The small molecule below binds the protein below.
Small molecule (SMILES): COc1cc2c3cc1Oc1cc(ccc1O)C[C@@H]1c4c(cc(OC)c(O)c4Oc4ccc(cc4)C[C@@H]3[N@@H+](C)CC2)CC[N+]1(C)C

Sequence of chain 1.B:
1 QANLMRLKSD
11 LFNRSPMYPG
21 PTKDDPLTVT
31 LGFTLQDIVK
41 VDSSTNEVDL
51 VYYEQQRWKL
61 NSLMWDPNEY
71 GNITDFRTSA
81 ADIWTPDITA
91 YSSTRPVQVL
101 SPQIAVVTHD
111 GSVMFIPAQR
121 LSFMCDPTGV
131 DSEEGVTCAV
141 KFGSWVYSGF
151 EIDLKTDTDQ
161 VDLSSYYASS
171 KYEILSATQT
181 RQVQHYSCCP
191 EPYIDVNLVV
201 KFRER

Sequence of chain 1.C:
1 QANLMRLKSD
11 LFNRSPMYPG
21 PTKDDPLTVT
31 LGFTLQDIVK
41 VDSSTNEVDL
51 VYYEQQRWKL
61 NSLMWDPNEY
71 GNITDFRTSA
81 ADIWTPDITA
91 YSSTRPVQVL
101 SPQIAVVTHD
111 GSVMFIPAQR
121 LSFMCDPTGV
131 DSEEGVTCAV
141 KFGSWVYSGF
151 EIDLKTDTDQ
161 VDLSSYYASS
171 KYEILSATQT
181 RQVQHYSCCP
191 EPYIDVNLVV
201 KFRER

Binding-site contacts:
Ligand atom C12 contacts residue SER165 of chain 1.C at 2.5 Å.
Ligand atom C38 contacts residue GLN55 of chain 1.C at 3.6 Å.
Ligand atom C44 contacts residue SER164 of chain 1.C at 3.0 Å.
Ligand atom C14 contacts residue SER165 of chain 1.C at 3.4 Å.
Ligand atom C10 contacts residue TYR186 of chain 1.B at 3.8 Å (hydrophobic).
Ligand atom C36 contacts residue TYR91 of chain 1.B at 3.5 Å (hydrophobic).
Ligand atom O37 contacts residue THR34 of chain 1.C at 3.5 Å (h-bond).
Ligand atom C34 contacts residue TYR186 of chain 1.B at 3.4 Å (hydrophobic).
Ligand atom C38 contacts residue THR34 of chain 1.C at 3.4 Å.
Ligand atom C2 contacts residue TRP145 of chain 1.B at 3.3 Å (hydrophobic).
Ligand atom C6 contacts residue TYR186 of chain 1.B at 3.6 Å (hydrophobic).
Ligand atom C8 contacts residue TYR53 of chain 1.C at 3.7 Å (hydrophobic).
Ligand atom C31 contacts residue TYR91 of chain 1.B at 3.6 Å (hydrophobic).
Ligand atom C16 contacts residue SER165 of chain 1.C at 3.0 Å.
Ligand atom C44 contacts residue SER165 of chain 1.C at 3.8 Å.
Ligand atom C33 contacts residue TYR91 of chain 1.B at 3.4 Å (hydrophobic).
Ligand atom C13 contacts residue SER165 of chain 1.C at 3.0 Å.
Ligand atom C45 contacts residue SER165 of chain 1.C at 2.9 Å.
Ligand atom C32 contacts residue TYR91 of chain 1.B at 3.8 Å (hydrophobic).
Ligand atom O40 contacts residue LYS141 of chain 1.B at 3.3 Å.
Ligand atom C43 contacts residue TYR91 of chain 1.B at 3.7 Å (hydrophobic).
Ligand atom C43 contacts residue TYR193 of chain 1.B at 3.7 Å (hydrophobic).
Ligand atom C32 contacts residue TYR53 of chain 1.C at 3.5 Å (hydrophobic).
Ligand atom C45 contacts residue TYR166 of chain 1.C at 3.7 Å (hydrophobic).
Ligand atom O11 contacts residue SER165 of chain 1.C at 2.9 Å (h-bond).
Ligand atom O39 contacts residue SER164 of chain 1.C at 3.8 Å.
Ligand atom O37 contacts residue TYR53 of chain 1.C at 3.3 Å.
Ligand atom C31 contacts residue TYR53 of chain 1.C at 2.9 Å (hydrophobic).
Ligand atom O42 contacts residue TYR91 of chain 1.B at 3.3 Å.
Ligand atom C35 contacts residue TYR91 of chain 1.B at 3.8 Å (hydrophobic).
Ligand atom O42 contacts residue SER92 of chain 1.B at 3.5 Å.
Ligand atom O39 contacts residue SER165 of chain 1.C at 3.8 Å.
Ligand atom C41 contacts residue ALA139 of chain 1.B at 3.5 Å (hydrophobic).
Ligand atom C15 contacts residue SER165 of chain 1.C at 3.4 Å.
Ligand atom C34 contacts residue TYR91 of chain 1.B at 3.0 Å (hydrophobic).
Ligand atom C17 contacts residue SER165 of chain 1.C at 2.5 Å.
Ligand atom C3 contacts residue TRP145 of chain 1.B at 3.8 Å (hydrophobic).
Ligand atom C26 contacts residue LYS141 of chain 1.B at 3.5 Å.
Ligand atom C14 contacts residue SER164 of chain 1.C at 3.8 Å.
Ligand atom C45 contacts residue SER164 of chain 1.C at 3.7 Å.